A small-molecule ligand and the protein it binds are described below.
Small molecule (SMILES): CC(=O)N[C@H]1[C@H](O[C@H]2[C@H](O)[C@@H](NC(C)=O)CO[C@@H]2CO[C@@H]2O[C@@H](C)[C@@H](O)[C@@H](O)[C@@H]2O)O[C@H](CO)[C@@H](O[C@@H]2O[C@H](CO)[C@@H](O)[C@H](O)[C@@H]2O)[C@@H]1O

Binding-site contacts:
Ligand atom C8 contacts residue ILE306 of chain 26.E at 3.7 Å (hydrophobic).
Ligand atom O5 contacts residue ASN307 of chain 26.E at 2.3 Å (h-bond).
Ligand atom N2 contacts residue ASN307 of chain 26.E at 3.0 Å (h-bond).
Ligand atom C7 contacts residue ASN307 of chain 26.E at 4.1 Å.
Ligand atom O6 contacts residue GLN328 of chain 26.E at 4.3 Å.
Ligand atom C5 contacts residue ASN307 of chain 26.E at 3.6 Å.
Ligand atom C3 contacts residue ASN307 of chain 26.E at 3.8 Å.
Ligand atom C8 contacts residue ASN307 of chain 26.E at 4.5 Å.
Ligand atom C4 contacts residue ASN307 of chain 26.E at 4.2 Å.
Ligand atom C2 contacts residue ASN307 of chain 26.E at 2.5 Å.
Ligand atom C8 contacts residue PRO305 of chain 26.E at 2.9 Å (hydrophobic).
Ligand atom C7 contacts residue PRO305 of chain 26.E at 4.3 Å (hydrophobic).
Ligand atom C1 contacts residue ASN307 of chain 26.E at 1.4 Å.

Sequence of chain 26.E:
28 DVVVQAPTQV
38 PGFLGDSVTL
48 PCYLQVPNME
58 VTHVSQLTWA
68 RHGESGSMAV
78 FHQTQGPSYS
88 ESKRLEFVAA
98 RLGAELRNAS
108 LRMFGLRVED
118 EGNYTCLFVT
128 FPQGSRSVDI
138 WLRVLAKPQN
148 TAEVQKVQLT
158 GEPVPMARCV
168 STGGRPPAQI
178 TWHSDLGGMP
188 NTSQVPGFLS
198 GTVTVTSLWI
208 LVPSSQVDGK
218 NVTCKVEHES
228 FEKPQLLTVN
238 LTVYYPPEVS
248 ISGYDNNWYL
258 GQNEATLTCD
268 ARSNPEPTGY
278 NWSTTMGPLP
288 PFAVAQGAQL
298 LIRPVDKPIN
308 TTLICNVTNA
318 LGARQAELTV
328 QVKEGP